Binding-site contacts:
Ligand atom C4 contacts residue ASN354 of chain 1.O at 4.2 Å.
Ligand atom C2 contacts residue ASN354 of chain 1.O at 2.5 Å.
Ligand atom C3 contacts residue ASN354 of chain 1.O at 3.8 Å.
Ligand atom O5 contacts residue ASN354 of chain 1.O at 2.4 Å (h-bond).
Ligand atom C7 contacts residue ASN354 of chain 1.O at 3.4 Å.
Ligand atom C1 contacts residue ASN354 of chain 1.O at 1.4 Å.
Ligand atom N2 contacts residue ASN354 of chain 1.O at 2.9 Å (h-bond).
Ligand atom O7 contacts residue ASN354 of chain 1.O at 3.5 Å (h-bond).
Ligand atom C8 contacts residue THR353 of chain 1.O at 3.5 Å.
Ligand atom C5 contacts residue ASN354 of chain 1.O at 3.7 Å.
Ligand atom C8 contacts residue ASN354 of chain 1.O at 4.4 Å.
Ligand atom C8 contacts residue HIS353 of chain 1.E at 4.5 Å.
Ligand atom C7 contacts residue THR353 of chain 1.O at 4.3 Å.

Sequence of chain 1.O:
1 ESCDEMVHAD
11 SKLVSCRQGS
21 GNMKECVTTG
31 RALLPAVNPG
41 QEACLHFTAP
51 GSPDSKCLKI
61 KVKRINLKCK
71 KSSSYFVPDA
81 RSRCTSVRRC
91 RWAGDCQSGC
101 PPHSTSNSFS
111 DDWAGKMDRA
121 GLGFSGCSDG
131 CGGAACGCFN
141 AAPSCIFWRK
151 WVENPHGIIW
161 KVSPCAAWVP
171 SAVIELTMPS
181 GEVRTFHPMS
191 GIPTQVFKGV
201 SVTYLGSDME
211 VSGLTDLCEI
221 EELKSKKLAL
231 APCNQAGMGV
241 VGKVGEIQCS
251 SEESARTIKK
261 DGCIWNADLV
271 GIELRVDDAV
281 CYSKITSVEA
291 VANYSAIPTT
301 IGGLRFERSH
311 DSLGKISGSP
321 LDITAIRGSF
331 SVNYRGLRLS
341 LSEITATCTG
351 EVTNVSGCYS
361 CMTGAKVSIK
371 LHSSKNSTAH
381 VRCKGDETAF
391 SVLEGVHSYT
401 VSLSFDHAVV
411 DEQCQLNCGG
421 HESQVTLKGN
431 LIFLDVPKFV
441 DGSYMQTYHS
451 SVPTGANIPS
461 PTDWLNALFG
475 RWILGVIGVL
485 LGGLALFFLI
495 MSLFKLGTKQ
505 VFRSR

This small molecule binds to this protein.
Small molecule (SMILES): CC(=O)N[C@@H]1[C@@H](O)[C@H](O)[C@@H](CO)O[C@H]1O

Sequence of chain 1.E:
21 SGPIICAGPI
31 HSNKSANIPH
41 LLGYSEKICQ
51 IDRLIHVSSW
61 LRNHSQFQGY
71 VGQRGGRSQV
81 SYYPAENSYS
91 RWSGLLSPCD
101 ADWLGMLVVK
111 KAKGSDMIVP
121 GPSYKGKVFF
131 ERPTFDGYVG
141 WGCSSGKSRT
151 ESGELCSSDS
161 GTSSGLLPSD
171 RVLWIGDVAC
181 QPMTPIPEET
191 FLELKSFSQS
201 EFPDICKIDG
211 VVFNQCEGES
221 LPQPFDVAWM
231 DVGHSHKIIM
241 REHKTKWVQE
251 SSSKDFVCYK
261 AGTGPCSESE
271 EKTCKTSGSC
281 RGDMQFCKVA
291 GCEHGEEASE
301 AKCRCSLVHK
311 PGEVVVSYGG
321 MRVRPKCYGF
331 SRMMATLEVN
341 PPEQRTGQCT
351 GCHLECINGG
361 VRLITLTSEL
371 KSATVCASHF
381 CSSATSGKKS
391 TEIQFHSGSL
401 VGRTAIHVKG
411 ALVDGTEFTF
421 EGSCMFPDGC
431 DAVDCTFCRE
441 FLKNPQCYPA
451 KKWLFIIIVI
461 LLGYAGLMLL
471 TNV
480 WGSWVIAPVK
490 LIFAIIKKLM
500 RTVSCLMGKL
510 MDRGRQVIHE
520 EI